The protein below binds the small molecule below.
Small molecule (SMILES): CC(=O)N[C@@H]1[C@@H](O)[C@H](O)[C@@H](CO)O[C@H]1O

Sequence of chain 1.C:
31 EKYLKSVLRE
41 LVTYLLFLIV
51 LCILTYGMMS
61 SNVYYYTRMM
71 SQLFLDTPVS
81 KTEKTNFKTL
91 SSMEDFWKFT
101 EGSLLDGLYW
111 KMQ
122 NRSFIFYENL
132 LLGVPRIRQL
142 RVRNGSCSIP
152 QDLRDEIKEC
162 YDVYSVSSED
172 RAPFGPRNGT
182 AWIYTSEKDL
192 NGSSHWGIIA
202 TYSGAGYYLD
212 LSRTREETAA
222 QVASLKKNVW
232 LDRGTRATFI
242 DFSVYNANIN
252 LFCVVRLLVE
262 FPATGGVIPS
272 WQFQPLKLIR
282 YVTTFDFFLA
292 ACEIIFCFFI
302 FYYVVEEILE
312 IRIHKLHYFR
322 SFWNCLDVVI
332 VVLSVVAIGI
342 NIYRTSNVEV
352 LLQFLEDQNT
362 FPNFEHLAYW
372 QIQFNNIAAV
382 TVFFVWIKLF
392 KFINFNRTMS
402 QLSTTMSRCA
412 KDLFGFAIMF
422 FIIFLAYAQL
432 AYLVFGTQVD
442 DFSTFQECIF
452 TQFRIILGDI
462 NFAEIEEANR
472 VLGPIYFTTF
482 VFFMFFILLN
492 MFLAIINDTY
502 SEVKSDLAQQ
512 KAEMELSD

Binding-site contacts:
Ligand atom C1 contacts residue ASN179 of chain 1.C at 1.4 Å.
Ligand atom C5 contacts residue ASN179 of chain 1.C at 3.6 Å.
Ligand atom C3 contacts residue ASN179 of chain 1.C at 3.9 Å.
Ligand atom C7 contacts residue ASN179 of chain 1.C at 4.2 Å.
Ligand atom O7 contacts residue PRO177 of chain 1.C at 3.2 Å.
Ligand atom C2 contacts residue ASN179 of chain 1.C at 2.6 Å.
Ligand atom C7 contacts residue PRO177 of chain 1.C at 3.5 Å (hydrophobic).
Ligand atom O5 contacts residue ASN179 of chain 1.C at 2.3 Å (h-bond).
Ligand atom N2 contacts residue ASN179 of chain 1.C at 3.1 Å (h-bond).
Ligand atom N2 contacts residue PRO177 of chain 1.C at 3.9 Å.
Ligand atom C8 contacts residue PRO177 of chain 1.C at 4.1 Å (hydrophobic).
Ligand atom O7 contacts residue ASN229 of chain 1.C at 3.9 Å.
Ligand atom O3 contacts residue ASN229 of chain 1.C at 3.8 Å.
Ligand atom C4 contacts residue ASN179 of chain 1.C at 4.3 Å.
Ligand atom C2 contacts residue PRO177 of chain 1.C at 4.2 Å (hydrophobic).